Sequence of chain 2.B:
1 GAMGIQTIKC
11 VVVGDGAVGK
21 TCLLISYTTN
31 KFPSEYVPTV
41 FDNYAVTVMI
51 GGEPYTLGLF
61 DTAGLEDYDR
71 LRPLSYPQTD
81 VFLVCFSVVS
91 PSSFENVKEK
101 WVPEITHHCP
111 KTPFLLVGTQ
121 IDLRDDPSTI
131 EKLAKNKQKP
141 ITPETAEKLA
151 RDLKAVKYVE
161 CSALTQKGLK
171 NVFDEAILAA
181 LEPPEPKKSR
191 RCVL

Binding-site contacts:
Ligand atom N3B contacts residue TYR36 of chain 2.B at 3.3 Å.
Ligand atom PG contacts residue MG1 of chain 2.G at 3.2 Å.
Ligand atom N2 contacts residue ASP122 of chain 2.B at 2.8 Å (salt-bridge).
Ligand atom O1G contacts residue GLY64 of chain 2.B at 2.8 Å (h-bond).
Ligand atom O2B contacts residue ALA17 of chain 2.B at 3.5 Å (h-bond).
Ligand atom O1A contacts residue CYS22 of chain 2.B at 2.7 Å (h-bond).
Ligand atom PB contacts residue MG1 of chain 2.G at 3.3 Å.
Ligand atom PB contacts residue ALA17 of chain 2.B at 3.5 Å.
Ligand atom C2 contacts residue ASP122 of chain 2.B at 3.4 Å.
Ligand atom C6 contacts residue GLN120 of chain 2.B at 3.5 Å.
Ligand atom O6 contacts residue LEU164 of chain 2.B at 3.4 Å (h-bond).
Ligand atom O6 contacts residue GLN120 of chain 2.B at 3.5 Å.
Ligand atom N1 contacts residue ASP122 of chain 2.B at 2.8 Å (salt-bridge).
Ligand atom N2 contacts residue LEU123 of chain 2.B at 3.1 Å.
Ligand atom O1B contacts residue LYS20 of chain 2.B at 3.6 Å (salt-bridge).
Ligand atom O1A contacts residue THR21 of chain 2.B at 3.3 Å (h-bond).
Ligand atom O6 contacts residue ASP122 of chain 2.B at 3.4 Å (salt-bridge).
Ligand atom O3G contacts residue TYR36 of chain 2.B at 2.5 Å (h-bond).
Ligand atom O1B contacts residue MG1 of chain 2.G at 2.0 Å.
Ligand atom O6 contacts residue ALA163 of chain 2.B at 3.0 Å (h-bond).
Ligand atom O2G contacts residue THR39 of chain 2.B at 2.8 Å (h-bond).
Ligand atom N3B contacts residue ALA17 of chain 2.B at 2.9 Å (h-bond).
Ligand atom O2B contacts residue GLY19 of chain 2.B at 3.0 Å (h-bond).
Ligand atom O1G contacts residue GLY16 of chain 2.B at 3.2 Å.
Ligand atom O2B contacts residue VAL18 of chain 2.B at 3.3 Å (h-bond).
Ligand atom O2B contacts residue LYS20 of chain 2.B at 2.7 Å (salt-bridge).
Ligand atom O1B contacts residue THR21 of chain 2.B at 3.1 Å (h-bond).
Ligand atom PB contacts residue LYS20 of chain 2.B at 3.6 Å.
Ligand atom C5 contacts residue GLN120 of chain 2.B at 3.4 Å.
Ligand atom N3B contacts residue MG1 of chain 2.G at 3.3 Å.
Ligand atom O3' contacts residue SER34 of chain 2.B at 3.6 Å (h-bond).
Ligand atom O1A contacts residue GLY19 of chain 2.B at 3.4 Å.
Ligand atom O2G contacts residue MG1 of chain 2.G at 2.0 Å.
Ligand atom O3A contacts residue GLY19 of chain 2.B at 3.1 Å (h-bond).
Ligand atom C6 contacts residue ASP122 of chain 2.B at 3.5 Å.
Ligand atom O1G contacts residue LYS20 of chain 2.B at 2.7 Å (salt-bridge).
Ligand atom O2A contacts residue TYR36 of chain 2.B at 3.4 Å.
Ligand atom O3G contacts residue PRO38 of chain 2.B at 3.4 Å.
Ligand atom O3A contacts residue LYS20 of chain 2.B at 3.4 Å (salt-bridge).
Ligand atom O3' contacts residue TYR36 of chain 2.B at 3.5 Å.

Sequence of chain 1.A:
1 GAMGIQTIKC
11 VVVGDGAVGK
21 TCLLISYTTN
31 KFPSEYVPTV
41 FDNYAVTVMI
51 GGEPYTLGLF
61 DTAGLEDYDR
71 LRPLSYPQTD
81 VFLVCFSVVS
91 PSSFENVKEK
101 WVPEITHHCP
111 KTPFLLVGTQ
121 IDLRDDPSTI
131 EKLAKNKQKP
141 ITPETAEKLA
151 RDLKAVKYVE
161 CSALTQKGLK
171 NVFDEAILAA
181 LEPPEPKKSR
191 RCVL

A small-molecule ligand and the protein it binds are described below.
Small molecule (SMILES): Nc1nc2c(ncn2[C@@H]2O[C@H](CO[P](=O)(O)O[P](=O)(O)NP(=O)(O)O)[C@@H](O)[C@H]2O)c(=O)[nH]1